Sequence of chain 1.K:
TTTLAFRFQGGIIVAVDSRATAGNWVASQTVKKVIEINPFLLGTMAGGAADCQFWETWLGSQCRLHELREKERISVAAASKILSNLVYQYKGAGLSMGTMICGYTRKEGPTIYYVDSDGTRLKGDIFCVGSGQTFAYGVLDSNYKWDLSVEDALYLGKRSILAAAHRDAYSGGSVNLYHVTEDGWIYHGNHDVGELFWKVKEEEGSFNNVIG

Sequence of chain 1.L:
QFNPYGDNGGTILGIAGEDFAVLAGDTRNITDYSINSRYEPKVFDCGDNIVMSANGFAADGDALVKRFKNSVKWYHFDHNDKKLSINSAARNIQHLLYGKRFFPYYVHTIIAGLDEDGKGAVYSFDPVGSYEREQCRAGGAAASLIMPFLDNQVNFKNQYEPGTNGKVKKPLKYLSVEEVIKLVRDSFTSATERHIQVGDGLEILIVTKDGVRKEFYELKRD

Binding-site contacts:
Ligand atom O contacts residue THR21 of chain 1.K at 3.2 Å (h-bond).
Ligand atom C3 contacts residue ARG19 of chain 1.K at 3.3 Å.
Ligand atom C contacts residue LYS33 of chain 1.K at 3.8 Å.
Ligand atom O contacts residue THR21 of chain 1.K at 3.2 Å (h-bond).
Ligand atom O contacts residue ALA20 of chain 1.K at 3.3 Å.
Ligand atom C1 contacts residue THR1 of chain 1.K at 2.4 Å.
Ligand atom CD contacts residue ALA49 of chain 1.K at 3.8 Å (hydrophobic).
Ligand atom CH3 contacts residue ASP126 of chain 1.L at 3.4 Å.
Ligand atom O contacts residue THR1 of chain 1.K at 2.2 Å (h-bond).
Ligand atom N contacts residue THR21 of chain 1.K at 3.1 Å (h-bond).
Ligand atom OE1 contacts residue MET45 of chain 1.K at 3.3 Å.
Ligand atom C contacts residue ASP126 of chain 1.L at 3.9 Å.
Ligand atom N contacts residue ASP126 of chain 1.L at 3.2 Å (salt-bridge).
Ligand atom C1 contacts residue MES1 of chain 1.NA at 3.2 Å.
Ligand atom N contacts residue GLY47 of chain 1.K at 2.8 Å (h-bond).
Ligand atom C1 contacts residue SER131 of chain 1.K at 3.8 Å.
Ligand atom C contacts residue GLY47 of chain 1.K at 3.4 Å.
Ligand atom C contacts residue THR21 of chain 1.K at 3.8 Å.
Ligand atom O contacts residue GLY47 of chain 1.K at 3.1 Å (h-bond).
Ligand atom CA contacts residue GLY47 of chain 1.K at 3.2 Å.
Ligand atom CB contacts residue LYS33 of chain 1.K at 3.6 Å.
Ligand atom OE2 contacts residue ALA49 of chain 1.K at 3.5 Å.
Ligand atom O contacts residue MES1 of chain 1.NA at 2.9 Å (h-bond).
Ligand atom C2 contacts residue TYR170 of chain 1.K at 3.7 Å (hydrophobic).
Ligand atom CB contacts residue GLY47 of chain 1.K at 3.8 Å.
Ligand atom CD2 contacts residue THR21 of chain 1.K at 3.7 Å.
Ligand atom O contacts residue THR1 of chain 1.K at 3.6 Å (h-bond).
Ligand atom C3 contacts residue TYR170 of chain 1.K at 3.1 Å (hydrophobic).
Ligand atom C2 contacts residue MES1 of chain 1.NA at 3.8 Å.
Ligand atom CB contacts residue THR1 of chain 1.K at 2.7 Å.
Ligand atom CA contacts residue THR1 of chain 1.K at 2.4 Å.
Ligand atom O contacts residue ALA49 of chain 1.K at 3.3 Å (h-bond).
Ligand atom N contacts residue THR1 of chain 1.K at 3.6 Å.
Ligand atom C3 contacts residue THR1 of chain 1.K at 2.4 Å.
Ligand atom CA contacts residue THR21 of chain 1.K at 3.5 Å.
Ligand atom C2 contacts residue THR1 of chain 1.K at 1.5 Å.
Ligand atom OE2 contacts residue VAL31 of chain 1.K at 3.5 Å.
Ligand atom C contacts residue MES1 of chain 1.NA at 3.8 Å.
Ligand atom CD2 contacts residue ALA27 of chain 1.K at 3.6 Å (hydrophobic).
Ligand atom C contacts residue THR1 of chain 1.K at 1.4 Å.

The protein below binds the small molecule below.
Small molecule (SMILES): CC(=O)N[C@@H](CC(C)C)C(=O)N[C@@H](C)C(=O)N[C@@H](CCC(=O)O)[C@@H](O)[C@H](C)CO